Sequence of chain 3.A:
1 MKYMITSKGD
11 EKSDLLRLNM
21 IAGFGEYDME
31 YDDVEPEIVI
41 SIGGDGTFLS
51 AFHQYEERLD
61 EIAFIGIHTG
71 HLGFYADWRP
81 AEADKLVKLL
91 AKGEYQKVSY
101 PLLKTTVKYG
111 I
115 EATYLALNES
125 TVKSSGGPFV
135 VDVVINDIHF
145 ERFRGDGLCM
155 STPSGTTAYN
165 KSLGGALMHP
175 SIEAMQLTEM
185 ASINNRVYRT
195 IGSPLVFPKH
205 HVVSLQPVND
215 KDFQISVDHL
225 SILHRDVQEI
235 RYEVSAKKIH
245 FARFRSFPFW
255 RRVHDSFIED

Sequence of chain 2.A:
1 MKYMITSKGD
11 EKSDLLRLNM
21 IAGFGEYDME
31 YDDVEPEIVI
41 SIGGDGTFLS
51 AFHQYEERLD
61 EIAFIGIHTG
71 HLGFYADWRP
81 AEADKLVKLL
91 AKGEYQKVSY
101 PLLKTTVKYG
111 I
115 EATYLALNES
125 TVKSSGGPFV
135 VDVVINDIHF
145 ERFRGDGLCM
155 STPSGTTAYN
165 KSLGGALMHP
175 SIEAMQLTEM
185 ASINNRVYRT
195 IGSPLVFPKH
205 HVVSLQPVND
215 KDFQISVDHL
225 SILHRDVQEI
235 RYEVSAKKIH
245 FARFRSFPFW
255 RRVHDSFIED

Binding-site contacts:
Ligand atom N11 contacts residue TYR163 of chain 2.A at 3.6 Å.
Ligand atom N6 contacts residue SER158 of chain 2.A at 3.0 Å (h-bond).
Ligand atom C14 contacts residue ASP45 of chain 2.A at 3.7 Å.
Ligand atom C11 contacts residue ASP45 of chain 2.A at 3.7 Å.
Ligand atom C20 contacts residue GLU123 of chain 2.A at 3.3 Å.
Ligand atom N6 contacts residue ASN122 of chain 2.A at 3.0 Å (h-bond).
Ligand atom N10 contacts residue SER166 of chain 2.A at 3.0 Å (h-bond).
Ligand atom C12 contacts residue PHE74 of chain 2.A at 3.3 Å (hydrophobic).
Ligand atom C26 contacts residue TYR163 of chain 2.A at 3.7 Å (hydrophobic).
Ligand atom N6 contacts residue TYR75 of chain 2.A at 3.4 Å (h-bond).
Ligand atom O6 contacts residue ASN122 of chain 2.A at 3.7 Å.
Ligand atom N contacts residue TYR192 of chain 3.A at 2.8 Å (h-bond).
Ligand atom N11 contacts residue ALA185 of chain 3.A at 2.8 Å (h-bond).
Ligand atom C9 contacts residue ASP45 of chain 2.A at 3.7 Å.
Ligand atom O2 contacts residue HIS71 of chain 2.A at 3.3 Å.
Ligand atom N5 contacts residue THR161 of chain 2.A at 2.8 Å (h-bond).
Ligand atom O7 contacts residue GLU123 of chain 2.A at 2.7 Å (salt-bridge).
Ligand atom N10 contacts residue ALA185 of chain 3.A at 3.7 Å.
Ligand atom N11 contacts residue ASP150 of chain 3.A at 3.0 Å (salt-bridge).
Ligand atom O3 contacts residue HIS71 of chain 2.A at 3.7 Å.
Ligand atom O6 contacts residue GLU123 of chain 2.A at 2.5 Å (salt-bridge).
Ligand atom N5 contacts residue PHE74 of chain 2.A at 3.6 Å.
Ligand atom O3 contacts residue TYR192 of chain 3.A at 3.7 Å.
Ligand atom C9 contacts residue ASN122 of chain 2.A at 3.8 Å.
Ligand atom O6 contacts residue ALA162 of chain 2.A at 3.3 Å.
Ligand atom C25 contacts residue SER166 of chain 2.A at 3.1 Å.
Ligand atom O2 contacts residue ASP45 of chain 2.A at 3.4 Å (salt-bridge).
Ligand atom C10 contacts residue ALA162 of chain 2.A at 3.6 Å (hydrophobic).
Ligand atom N2 contacts residue ASP45 of chain 2.A at 3.7 Å.
Ligand atom C23 contacts residue TYR163 of chain 2.A at 3.7 Å (hydrophobic).
Ligand atom C21 contacts residue GLU123 of chain 2.A at 3.3 Å.
Ligand atom C13 contacts residue ALA162 of chain 2.A at 3.6 Å (hydrophobic).
Ligand atom O6 contacts residue TYR163 of chain 2.A at 3.4 Å (h-bond).
Ligand atom N3 contacts residue ASN122 of chain 2.A at 2.9 Å (h-bond).
Ligand atom O7 contacts residue ASN122 of chain 2.A at 3.2 Å (h-bond).
Ligand atom C5 contacts residue ILE187 of chain 3.A at 3.8 Å (hydrophobic).
Ligand atom C13 contacts residue THR161 of chain 2.A at 3.8 Å.
Ligand atom C12 contacts residue THR161 of chain 2.A at 3.2 Å.
Ligand atom C26 contacts residue ALA185 of chain 3.A at 3.7 Å (hydrophobic).
Ligand atom N9 contacts residue TYR163 of chain 2.A at 3.5 Å (h-bond).

A protein and the small-molecule ligand that binds it are described below.
Small molecule (SMILES): NCCCC(=O)NC[C@H]1O[C@@H](n2c(C#CCOC[C@H]3O[C@@H](n4cnc5c(N)ncnc54)[C@H](O)[C@@H]3O)nc3c(N)ncnc32)[C@H](O)[C@@H]1O